Sequence of chain 1.A:
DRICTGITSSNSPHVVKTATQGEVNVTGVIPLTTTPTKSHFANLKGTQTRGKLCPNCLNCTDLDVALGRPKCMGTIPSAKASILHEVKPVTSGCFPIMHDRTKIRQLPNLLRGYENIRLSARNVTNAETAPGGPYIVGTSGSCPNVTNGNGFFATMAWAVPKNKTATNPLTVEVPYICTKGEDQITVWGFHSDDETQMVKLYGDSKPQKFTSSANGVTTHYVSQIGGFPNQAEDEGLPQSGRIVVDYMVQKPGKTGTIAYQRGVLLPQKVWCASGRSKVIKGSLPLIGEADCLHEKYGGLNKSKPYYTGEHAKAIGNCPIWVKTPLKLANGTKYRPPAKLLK

Binding-site contacts:
Ligand atom C1 contacts residue ASN148 of chain 1.A at 3.3 Å.
Ligand atom C4 contacts residue ASN145 of chain 1.A at 4.0 Å.
Ligand atom O6 contacts residue ASN150 of chain 1.A at 3.8 Å.
Ligand atom O3 contacts residue ASN145 of chain 1.A at 4.3 Å.
Ligand atom C5 contacts residue GLY149 of chain 1.A at 4.1 Å.
Ligand atom O6 contacts residue GLY149 of chain 1.A at 3.0 Å (h-bond).
Ligand atom O5 contacts residue ASN145 of chain 1.A at 2.3 Å (h-bond).
Ligand atom N2 contacts residue THR147 of chain 1.A at 3.7 Å.
Ligand atom O5 contacts residue ASN148 of chain 1.A at 3.2 Å (h-bond).
Ligand atom C6 contacts residue GLY149 of chain 1.A at 3.8 Å.
Ligand atom C5 contacts residue ASN148 of chain 1.A at 4.0 Å.
Ligand atom O5 contacts residue GLY149 of chain 1.A at 3.1 Å (h-bond).
Ligand atom C3 contacts residue ASN145 of chain 1.A at 3.5 Å.
Ligand atom N2 contacts residue ASN145 of chain 1.A at 2.8 Å (h-bond).
Ligand atom O7 contacts residue THR147 of chain 1.A at 4.5 Å.
Ligand atom C8 contacts residue ASN145 of chain 1.A at 3.8 Å.
Ligand atom C1 contacts residue ASN145 of chain 1.A at 1.4 Å.
Ligand atom C7 contacts residue ASN145 of chain 1.A at 3.9 Å.
Ligand atom C5 contacts residue ASN145 of chain 1.A at 3.6 Å.
Ligand atom C7 contacts residue THR147 of chain 1.A at 4.3 Å.
Ligand atom O6 contacts residue ASN148 of chain 1.A at 3.8 Å.
Ligand atom C2 contacts residue ASN145 of chain 1.A at 2.1 Å.
Ligand atom C1 contacts residue GLY149 of chain 1.A at 3.9 Å.

The small molecule below binds the protein below.
Small molecule (SMILES): CC(=O)N[C@H]1[C@@H](O[C@H]2[C@H](O)[C@@H](NC(C)=O)CO[C@@H]2CO)O[C@H](CO)[C@@H](O)[C@@H]1O